Sequence of chain 1.A:
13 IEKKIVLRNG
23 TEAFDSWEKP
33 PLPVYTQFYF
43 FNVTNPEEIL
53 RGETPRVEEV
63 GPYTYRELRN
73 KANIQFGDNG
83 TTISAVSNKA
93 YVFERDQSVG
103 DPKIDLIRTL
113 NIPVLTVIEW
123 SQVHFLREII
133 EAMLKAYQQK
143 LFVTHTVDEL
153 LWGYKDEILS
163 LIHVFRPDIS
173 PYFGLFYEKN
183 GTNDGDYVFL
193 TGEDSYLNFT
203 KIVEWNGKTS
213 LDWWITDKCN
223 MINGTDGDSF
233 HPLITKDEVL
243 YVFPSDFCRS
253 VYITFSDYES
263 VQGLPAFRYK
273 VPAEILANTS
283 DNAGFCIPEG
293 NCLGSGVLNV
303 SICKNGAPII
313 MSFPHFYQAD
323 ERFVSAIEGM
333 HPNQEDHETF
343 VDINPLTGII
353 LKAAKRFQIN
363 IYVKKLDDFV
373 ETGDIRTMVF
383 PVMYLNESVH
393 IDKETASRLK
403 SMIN

Binding-site contacts:
Ligand atom O5 contacts residue ARG358 of chain 1.A at 3.1 Å (salt-bridge).
Ligand atom O7 contacts residue SER390 of chain 1.A at 3.6 Å (h-bond).
Ligand atom C5 contacts residue TYR41 of chain 1.A at 3.4 Å (hydrophobic).
Ligand atom C7 contacts residue ASN388 of chain 1.A at 3.3 Å.
Ligand atom C8 contacts residue SER390 of chain 1.A at 3.3 Å.
Ligand atom C7 contacts residue SER390 of chain 1.A at 3.6 Å.
Ligand atom O7 contacts residue PRO64 of chain 1.A at 3.9 Å.
Ligand atom O6 contacts residue GLU337 of chain 1.A at 3.7 Å.
Ligand atom O6 contacts residue HIS339 of chain 1.A at 4.2 Å.
Ligand atom O6 contacts residue ASP338 of chain 1.A at 2.9 Å (salt-bridge).
Ligand atom O7 contacts residue TYR41 of chain 1.A at 3.6 Å.
Ligand atom C5 contacts residue ARG358 of chain 1.A at 4.2 Å.
Ligand atom N2 contacts residue ASN388 of chain 1.A at 2.7 Å (h-bond).
Ligand atom C2 contacts residue ARG358 of chain 1.A at 3.8 Å.
Ligand atom O6 contacts residue TYR386 of chain 1.A at 3.5 Å.
Ligand atom C8 contacts residue TYR386 of chain 1.A at 4.1 Å (hydrophobic).
Ligand atom C5 contacts residue ASP338 of chain 1.A at 3.4 Å.
Ligand atom C6 contacts residue ASP338 of chain 1.A at 3.2 Å.
Ligand atom C7 contacts residue GLN39 of chain 1.A at 3.6 Å.
Ligand atom O5 contacts residue TYR41 of chain 1.A at 4.1 Å.
Ligand atom O4 contacts residue ASP338 of chain 1.A at 3.3 Å (salt-bridge).
Ligand atom O7 contacts residue GLN39 of chain 1.A at 2.7 Å (h-bond).
Ligand atom O7 contacts residue ASN388 of chain 1.A at 3.6 Å.
Ligand atom C7 contacts residue TYR41 of chain 1.A at 3.7 Å (hydrophobic).
Ligand atom C5 contacts residue ASN388 of chain 1.A at 3.7 Å.
Ligand atom O6 contacts residue ARG358 of chain 1.A at 3.5 Å.
Ligand atom C1 contacts residue ASN388 of chain 1.A at 1.4 Å.
Ligand atom C2 contacts residue ASN388 of chain 1.A at 2.5 Å.
Ligand atom C3 contacts residue ASP338 of chain 1.A at 3.5 Å.
Ligand atom C8 contacts residue GLU61 of chain 1.A at 4.0 Å.
Ligand atom C3 contacts residue GLN39 of chain 1.A at 3.9 Å.
Ligand atom C3 contacts residue ASN388 of chain 1.A at 3.7 Å.
Ligand atom C1 contacts residue ARG358 of chain 1.A at 3.5 Å.
Ligand atom C3 contacts residue TYR41 of chain 1.A at 4.0 Å (hydrophobic).
Ligand atom C1 contacts residue GLN39 of chain 1.A at 3.9 Å.
Ligand atom C4 contacts residue TYR41 of chain 1.A at 3.9 Å (hydrophobic).
Ligand atom O4 contacts residue TYR41 of chain 1.A at 3.7 Å.
Ligand atom O5 contacts residue ASN388 of chain 1.A at 2.5 Å (h-bond).
Ligand atom C8 contacts residue TYR41 of chain 1.A at 3.4 Å (hydrophobic).
Ligand atom C4 contacts residue ASP338 of chain 1.A at 3.5 Å.

The small molecule below binds the protein below.
Small molecule (SMILES): CC(=O)N[C@H]1[C@H](O[C@H]2[C@H](O)[C@@H](NC(C)=O)CO[C@@H]2CO)O[C@H](CO)[C@@H](O[C@@H]2O[C@H](CO[C@H]3O[C@H](CO)[C@@H](O)[C@H](O)[C@@H]3O)[C@@H](O)[C@H](O[C@H]3O[C@H](CO)[C@@H](O)[C@H](O)[C@@H]3O)[C@@H]2O)[C@@H]1O